This protein binds this small molecule.
Small molecule (SMILES): CC(=O)N[C@@H]1[C@@H](O)[C@H](O)[C@@H](CO)O[C@H]1O

Sequence of chain 1.E:
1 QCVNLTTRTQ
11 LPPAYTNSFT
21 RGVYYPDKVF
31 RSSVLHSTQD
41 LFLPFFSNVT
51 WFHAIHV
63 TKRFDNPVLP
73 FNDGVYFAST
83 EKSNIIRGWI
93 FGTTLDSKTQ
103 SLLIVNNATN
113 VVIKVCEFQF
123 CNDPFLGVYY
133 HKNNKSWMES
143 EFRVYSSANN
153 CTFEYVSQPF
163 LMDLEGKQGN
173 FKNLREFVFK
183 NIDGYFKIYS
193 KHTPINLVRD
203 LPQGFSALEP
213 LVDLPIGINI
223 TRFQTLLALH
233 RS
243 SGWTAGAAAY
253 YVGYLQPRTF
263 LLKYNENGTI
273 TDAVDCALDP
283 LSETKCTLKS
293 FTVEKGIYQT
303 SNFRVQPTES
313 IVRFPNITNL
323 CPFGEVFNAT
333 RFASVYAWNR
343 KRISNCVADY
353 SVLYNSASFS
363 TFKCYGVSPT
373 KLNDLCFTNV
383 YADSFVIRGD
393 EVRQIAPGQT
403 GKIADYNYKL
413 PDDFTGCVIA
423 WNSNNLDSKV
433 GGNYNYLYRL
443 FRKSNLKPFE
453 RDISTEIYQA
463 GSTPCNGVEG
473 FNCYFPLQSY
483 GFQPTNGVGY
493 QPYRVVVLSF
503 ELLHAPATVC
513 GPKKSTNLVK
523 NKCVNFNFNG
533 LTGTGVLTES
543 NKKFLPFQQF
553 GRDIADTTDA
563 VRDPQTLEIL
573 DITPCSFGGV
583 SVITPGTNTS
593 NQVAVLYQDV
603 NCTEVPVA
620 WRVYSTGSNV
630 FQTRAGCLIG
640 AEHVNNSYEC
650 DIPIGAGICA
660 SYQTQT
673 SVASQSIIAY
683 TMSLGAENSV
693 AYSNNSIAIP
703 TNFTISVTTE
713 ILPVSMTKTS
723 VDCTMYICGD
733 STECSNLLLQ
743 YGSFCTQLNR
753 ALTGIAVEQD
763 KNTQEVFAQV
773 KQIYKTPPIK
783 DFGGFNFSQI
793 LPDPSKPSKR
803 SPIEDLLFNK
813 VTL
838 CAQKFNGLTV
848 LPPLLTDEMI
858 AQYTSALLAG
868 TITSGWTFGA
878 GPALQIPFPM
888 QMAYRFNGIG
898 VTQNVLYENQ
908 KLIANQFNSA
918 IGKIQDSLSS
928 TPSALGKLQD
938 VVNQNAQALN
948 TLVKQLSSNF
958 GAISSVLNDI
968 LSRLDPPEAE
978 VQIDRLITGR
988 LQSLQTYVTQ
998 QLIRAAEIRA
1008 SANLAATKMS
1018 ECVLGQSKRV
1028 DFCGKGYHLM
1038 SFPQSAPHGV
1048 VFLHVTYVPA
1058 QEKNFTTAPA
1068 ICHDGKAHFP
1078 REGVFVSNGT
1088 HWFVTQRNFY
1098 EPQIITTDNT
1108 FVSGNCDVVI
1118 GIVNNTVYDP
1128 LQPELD

Binding-site contacts:
Ligand atom O7 contacts residue ASN17 of chain 1.E at 4.5 Å.
Ligand atom N2 contacts residue ASN48 of chain 1.E at 3.6 Å.
Ligand atom O7 contacts residue ASN48 of chain 1.E at 3.6 Å.
Ligand atom C5 contacts residue ASN48 of chain 1.E at 3.2 Å.
Ligand atom O7 contacts residue PHE46 of chain 1.E at 4.3 Å.
Ligand atom O6 contacts residue TYR15 of chain 1.E at 3.5 Å.
Ligand atom O6 contacts residue ASN48 of chain 1.E at 4.2 Å.
Ligand atom C7 contacts residue ASN48 of chain 1.E at 4.0 Å.
Ligand atom C4 contacts residue ASN48 of chain 1.E at 3.2 Å.
Ligand atom C6 contacts residue ASN48 of chain 1.E at 3.5 Å.
Ligand atom O5 contacts residue ASN48 of chain 1.E at 2.5 Å (h-bond).
Ligand atom C3 contacts residue ASN48 of chain 1.E at 3.4 Å.
Ligand atom C6 contacts residue TYR15 of chain 1.E at 3.4 Å (hydrophobic).
Ligand atom C1 contacts residue ASN48 of chain 1.E at 1.4 Å.
Ligand atom O3 contacts residue ASN48 of chain 1.E at 4.3 Å.
Ligand atom C2 contacts residue ASN48 of chain 1.E at 2.5 Å.